This protein binds this small molecule.
Small molecule (SMILES): OC[C@H]1O[C@@H](O)[C@@H](O)[C@@H](O)[C@@H]1O

Sequence of chain 16.F:
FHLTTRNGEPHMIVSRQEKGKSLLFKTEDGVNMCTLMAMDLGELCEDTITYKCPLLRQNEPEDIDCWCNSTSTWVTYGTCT

Binding-site contacts:
Ligand atom O2 contacts residue HIS2 of chain 16.F at 3.4 Å (h-bond).
Ligand atom C4 contacts residue BMA1 of chain 16.BA at 3.6 Å.
Ligand atom C1 contacts residue NAG1 of chain 16.Z at 1.7 Å.
Ligand atom C3 contacts residue NAG1 of chain 16.Z at 4.1 Å.
Ligand atom C5 contacts residue NAG1 of chain 16.Z at 3.8 Å.
Ligand atom O2 contacts residue NAG1 of chain 16.Z at 3.4 Å (h-bond).
Ligand atom O4 contacts residue BMA1 of chain 16.BA at 4.0 Å.
Ligand atom O2 contacts residue BMA1 of chain 16.BA at 3.0 Å (h-bond).
Ligand atom C2 contacts residue HIS2 of chain 16.F at 4.5 Å.
Ligand atom O3 contacts residue BMA1 of chain 16.BA at 1.1 Å.
Ligand atom O5 contacts residue NAG1 of chain 16.Z at 2.5 Å (h-bond).
Ligand atom O6 contacts residue NAG1 of chain 16.Z at 4.5 Å.
Ligand atom C2 contacts residue NAG1 of chain 16.Z at 2.9 Å.
Ligand atom C3 contacts residue BMA1 of chain 16.BA at 2.5 Å.
Ligand atom C2 contacts residue BMA1 of chain 16.BA at 3.2 Å.